Binding-site contacts:
Ligand atom C2 contacts residue ARG161 of chain 1.A at 4.2 Å.
Ligand atom C2 contacts residue ASN158 of chain 1.A at 2.8 Å.
Ligand atom C8 contacts residue SER244 of chain 1.A at 4.0 Å.
Ligand atom C1 contacts residue ASN158 of chain 1.A at 1.7 Å.
Ligand atom O7 contacts residue SER244 of chain 1.A at 3.1 Å (h-bond).
Ligand atom O5 contacts residue ASN158 of chain 1.A at 2.7 Å (h-bond).
Ligand atom C5 contacts residue ASN158 of chain 1.A at 3.9 Å.
Ligand atom C3 contacts residue ASN158 of chain 1.A at 4.0 Å.
Ligand atom C1 contacts residue ARG161 of chain 1.A at 4.1 Å.
Ligand atom N2 contacts residue ASN158 of chain 1.A at 3.0 Å (h-bond).
Ligand atom O5 contacts residue ARG161 of chain 1.A at 4.1 Å.
Ligand atom C7 contacts residue ASN158 of chain 1.A at 4.2 Å.
Ligand atom O7 contacts residue ILE245 of chain 1.A at 3.7 Å.
Ligand atom C7 contacts residue SER244 of chain 1.A at 3.8 Å.

The small molecule below binds the protein below.
Small molecule (SMILES): CC(=O)N[C@@H]1[C@@H](O)[C@H](O)[C@@H](CO)O[C@H]1O

Sequence of chain 1.A:
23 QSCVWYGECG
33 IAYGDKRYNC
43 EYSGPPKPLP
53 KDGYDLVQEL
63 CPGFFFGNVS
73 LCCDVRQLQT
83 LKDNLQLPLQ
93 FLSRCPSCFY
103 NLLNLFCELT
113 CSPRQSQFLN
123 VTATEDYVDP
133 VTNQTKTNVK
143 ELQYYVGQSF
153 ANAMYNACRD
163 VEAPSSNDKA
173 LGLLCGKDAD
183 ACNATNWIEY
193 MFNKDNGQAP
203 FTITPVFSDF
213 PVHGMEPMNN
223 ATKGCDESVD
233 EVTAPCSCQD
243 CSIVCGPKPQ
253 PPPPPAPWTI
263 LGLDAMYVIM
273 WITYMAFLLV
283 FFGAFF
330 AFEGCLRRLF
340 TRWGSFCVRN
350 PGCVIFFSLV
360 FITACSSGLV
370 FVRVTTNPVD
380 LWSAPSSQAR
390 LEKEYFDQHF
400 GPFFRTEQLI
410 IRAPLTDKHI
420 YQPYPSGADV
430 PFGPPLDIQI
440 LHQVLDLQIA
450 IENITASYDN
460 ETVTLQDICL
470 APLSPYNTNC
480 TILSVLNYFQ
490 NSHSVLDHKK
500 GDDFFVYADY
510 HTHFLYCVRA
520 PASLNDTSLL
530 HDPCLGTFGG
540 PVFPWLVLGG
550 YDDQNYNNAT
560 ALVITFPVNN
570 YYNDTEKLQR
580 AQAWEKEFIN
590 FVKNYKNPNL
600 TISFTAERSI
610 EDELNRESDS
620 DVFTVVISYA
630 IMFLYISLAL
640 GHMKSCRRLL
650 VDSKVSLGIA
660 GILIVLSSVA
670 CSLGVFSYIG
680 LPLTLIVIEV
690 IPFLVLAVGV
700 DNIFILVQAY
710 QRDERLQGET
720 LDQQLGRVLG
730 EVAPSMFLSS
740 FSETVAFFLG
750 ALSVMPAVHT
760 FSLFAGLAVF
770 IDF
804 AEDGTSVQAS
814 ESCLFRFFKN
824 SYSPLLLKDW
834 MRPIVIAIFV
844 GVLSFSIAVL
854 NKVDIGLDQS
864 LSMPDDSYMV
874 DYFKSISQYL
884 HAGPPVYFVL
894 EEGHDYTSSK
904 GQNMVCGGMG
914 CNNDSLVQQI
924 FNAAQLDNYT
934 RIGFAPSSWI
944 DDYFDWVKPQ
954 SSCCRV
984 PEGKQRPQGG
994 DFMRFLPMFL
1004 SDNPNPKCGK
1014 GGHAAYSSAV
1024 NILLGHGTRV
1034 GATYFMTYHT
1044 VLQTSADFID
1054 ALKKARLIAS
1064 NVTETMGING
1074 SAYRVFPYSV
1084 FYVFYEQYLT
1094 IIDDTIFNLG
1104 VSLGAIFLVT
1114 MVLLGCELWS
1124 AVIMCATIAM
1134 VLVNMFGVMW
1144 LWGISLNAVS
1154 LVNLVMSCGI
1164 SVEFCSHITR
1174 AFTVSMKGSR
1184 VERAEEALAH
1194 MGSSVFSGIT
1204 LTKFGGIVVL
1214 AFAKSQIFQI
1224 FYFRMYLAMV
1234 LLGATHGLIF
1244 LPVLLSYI